Sequence of chain 2.C:
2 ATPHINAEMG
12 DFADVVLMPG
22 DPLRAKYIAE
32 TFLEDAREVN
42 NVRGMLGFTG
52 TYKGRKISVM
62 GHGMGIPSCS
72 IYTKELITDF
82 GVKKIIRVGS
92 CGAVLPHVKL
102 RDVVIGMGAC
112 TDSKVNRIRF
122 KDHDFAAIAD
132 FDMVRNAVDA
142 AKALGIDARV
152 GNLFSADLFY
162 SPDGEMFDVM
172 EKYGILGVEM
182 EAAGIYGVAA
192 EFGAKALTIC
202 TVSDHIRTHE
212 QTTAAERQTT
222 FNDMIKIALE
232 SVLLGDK

Sequence of chain 1.B:
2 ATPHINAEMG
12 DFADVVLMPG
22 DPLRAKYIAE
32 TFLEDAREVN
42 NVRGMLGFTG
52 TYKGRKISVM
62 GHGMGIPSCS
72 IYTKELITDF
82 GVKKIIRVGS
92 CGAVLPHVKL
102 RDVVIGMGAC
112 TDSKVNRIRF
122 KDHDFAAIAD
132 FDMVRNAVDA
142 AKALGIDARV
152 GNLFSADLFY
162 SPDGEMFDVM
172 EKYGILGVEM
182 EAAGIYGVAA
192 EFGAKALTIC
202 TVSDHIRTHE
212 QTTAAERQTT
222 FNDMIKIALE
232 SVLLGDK

Binding-site contacts:
Ligand atom C1' contacts residue PO41 of chain 1.F at 3.2 Å.
Ligand atom O2' contacts residue MET181 of chain 1.B at 2.9 Å (h-bond).
Ligand atom C5 contacts residue VAL179 of chain 1.B at 3.4 Å (hydrophobic).
Ligand atom O6 contacts residue ASP205 of chain 1.B at 3.6 Å (salt-bridge).
Ligand atom O2' contacts residue ARG88 of chain 1.B at 3.0 Å (salt-bridge).
Ligand atom N7 contacts residue ASP205 of chain 1.B at 3.5 Å (salt-bridge).
Ligand atom C5' contacts residue MET65 of chain 1.B at 3.1 Å (hydrophobic).
Ligand atom C4' contacts residue MET65 of chain 1.B at 3.5 Å (hydrophobic).
Ligand atom C5' contacts residue PHE160 of chain 1.B at 3.5 Å (hydrophobic).
Ligand atom C2' contacts residue MET181 of chain 1.B at 3.5 Å (hydrophobic).
Ligand atom C4' contacts residue PO41 of chain 1.F at 3.4 Å.
Ligand atom O2' contacts residue PO41 of chain 1.F at 3.2 Å (h-bond).
Ligand atom C1' contacts residue SER91 of chain 1.B at 3.3 Å.
Ligand atom N7 contacts residue GLY93 of chain 1.B at 3.6 Å.
Ligand atom C6 contacts residue VAL179 of chain 1.B at 3.6 Å (hydrophobic).
Ligand atom C2 contacts residue VAL179 of chain 1.B at 3.5 Å (hydrophobic).
Ligand atom C4' contacts residue ARG44 of chain 2.C at 3.6 Å.
Ligand atom C4 contacts residue VAL179 of chain 1.B at 3.4 Å (hydrophobic).
Ligand atom N9 contacts residue SER91 of chain 1.B at 3.5 Å (h-bond).
Ligand atom C8 contacts residue SER91 of chain 1.B at 3.3 Å.
Ligand atom O5' contacts residue PHE160 of chain 1.B at 3.5 Å.
Ligand atom O3' contacts residue PO41 of chain 1.F at 3.0 Å (h-bond).
Ligand atom O2' contacts residue GLU182 of chain 1.B at 2.5 Å (salt-bridge).
Ligand atom C8 contacts residue SER204 of chain 1.B at 3.6 Å.
Ligand atom C5' contacts residue HIS5 of chain 2.C at 3.6 Å.
Ligand atom O5' contacts residue MET65 of chain 1.B at 3.2 Å.
Ligand atom N3 contacts residue GLU180 of chain 1.B at 3.6 Å.
Ligand atom C2' contacts residue GLU182 of chain 1.B at 3.6 Å.
Ligand atom O2' contacts residue GLU180 of chain 1.B at 3.2 Å.
Ligand atom O4' contacts residue SER91 of chain 1.B at 3.7 Å.
Ligand atom N3 contacts residue VAL179 of chain 1.B at 3.5 Å (h-bond).
Ligand atom O5' contacts residue ARG44 of chain 2.C at 3.6 Å.
Ligand atom N7 contacts residue CYS92 of chain 1.B at 3.7 Å.
Ligand atom O6 contacts residue GLY93 of chain 1.B at 3.6 Å.
Ligand atom C2' contacts residue PO41 of chain 1.F at 3.6 Å.
Ligand atom N1 contacts residue VAL179 of chain 1.B at 3.6 Å (h-bond).
Ligand atom N7 contacts residue SER204 of chain 1.B at 3.2 Å (h-bond).
Ligand atom O3' contacts residue GLU182 of chain 1.B at 3.2 Å (salt-bridge).
Ligand atom O4' contacts residue PO41 of chain 1.F at 3.2 Å (h-bond).
Ligand atom O5' contacts residue HIS5 of chain 2.C at 2.8 Å (h-bond).

This small molecule binds to this protein.
Small molecule (SMILES): O=c1[nH]cnc2c1ncn2[C@@H]1O[C@H](CO)[C@@H](O)[C@H]1O